This small molecule binds to this protein.
Small molecule (SMILES): CC(=O)N[C@@H]1[C@@H](O)[C@H](O)[C@@H](CO)O[C@H]1O

Binding-site contacts:
Ligand atom C7 contacts residue ASN603 of chain 1.A at 3.9 Å.
Ligand atom C2 contacts residue ASN603 of chain 1.A at 2.5 Å.
Ligand atom O7 contacts residue ASN603 of chain 1.A at 4.5 Å.
Ligand atom C4 contacts residue ASN603 of chain 1.A at 4.2 Å.
Ligand atom C3 contacts residue ASN603 of chain 1.A at 3.8 Å.
Ligand atom C5 contacts residue ASN603 of chain 1.A at 3.7 Å.
Ligand atom C1 contacts residue ASN603 of chain 1.A at 1.4 Å.
Ligand atom C8 contacts residue THR307 of chain 1.A at 3.2 Å.
Ligand atom O5 contacts residue ASN603 of chain 1.A at 2.4 Å (h-bond).
Ligand atom N2 contacts residue ASN603 of chain 1.A at 2.9 Å (h-bond).

Sequence of chain 1.A:
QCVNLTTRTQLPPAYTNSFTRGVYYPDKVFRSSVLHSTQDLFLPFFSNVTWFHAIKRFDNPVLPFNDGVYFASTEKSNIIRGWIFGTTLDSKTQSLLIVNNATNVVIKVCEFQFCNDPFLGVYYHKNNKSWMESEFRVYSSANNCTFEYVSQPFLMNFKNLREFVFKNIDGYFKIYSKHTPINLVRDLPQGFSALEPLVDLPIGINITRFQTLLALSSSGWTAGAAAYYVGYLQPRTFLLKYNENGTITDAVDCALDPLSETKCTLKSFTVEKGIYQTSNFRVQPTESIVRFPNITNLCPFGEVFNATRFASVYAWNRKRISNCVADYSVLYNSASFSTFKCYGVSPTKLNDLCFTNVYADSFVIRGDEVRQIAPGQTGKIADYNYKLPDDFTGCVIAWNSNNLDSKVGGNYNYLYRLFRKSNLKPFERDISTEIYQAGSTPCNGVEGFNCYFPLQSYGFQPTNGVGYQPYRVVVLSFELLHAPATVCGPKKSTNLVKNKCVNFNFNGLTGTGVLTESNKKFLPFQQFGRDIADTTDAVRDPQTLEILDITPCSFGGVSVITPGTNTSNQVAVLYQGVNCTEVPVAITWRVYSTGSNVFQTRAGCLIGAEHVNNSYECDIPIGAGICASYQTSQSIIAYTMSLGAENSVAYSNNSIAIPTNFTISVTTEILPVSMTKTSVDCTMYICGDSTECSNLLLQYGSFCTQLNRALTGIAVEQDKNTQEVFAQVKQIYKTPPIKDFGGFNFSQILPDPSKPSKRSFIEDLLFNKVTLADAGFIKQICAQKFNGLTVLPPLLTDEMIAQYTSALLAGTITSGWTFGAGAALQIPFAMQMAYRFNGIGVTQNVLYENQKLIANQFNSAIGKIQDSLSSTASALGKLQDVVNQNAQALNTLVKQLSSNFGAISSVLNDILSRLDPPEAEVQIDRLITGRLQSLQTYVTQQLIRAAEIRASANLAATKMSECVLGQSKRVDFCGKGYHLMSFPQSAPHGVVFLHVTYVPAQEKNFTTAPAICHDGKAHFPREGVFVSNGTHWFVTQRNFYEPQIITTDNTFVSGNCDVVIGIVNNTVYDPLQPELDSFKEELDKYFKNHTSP